Binding-site contacts:
Ligand atom O6 contacts residue TYR518 of chain 1.A at 3.5 Å.
Ligand atom C4 contacts residue ASN496 of chain 1.A at 4.2 Å.
Ligand atom C1 contacts residue TYR522 of chain 1.A at 4.1 Å (hydrophobic).
Ligand atom C5 contacts residue ASN520 of chain 1.A at 3.3 Å.
Ligand atom N2 contacts residue TYR522 of chain 1.A at 3.3 Å.
Ligand atom O5 contacts residue ASN496 of chain 1.A at 2.3 Å (h-bond).
Ligand atom O5 contacts residue ASN520 of chain 1.A at 3.8 Å.
Ligand atom C5 contacts residue ASN496 of chain 1.A at 3.6 Å.
Ligand atom C1 contacts residue ASN520 of chain 1.A at 3.8 Å.
Ligand atom C3 contacts residue ASN496 of chain 1.A at 3.8 Å.
Ligand atom N2 contacts residue ASN496 of chain 1.A at 3.0 Å (h-bond).
Ligand atom O7 contacts residue TYR518 of chain 1.A at 4.3 Å.
Ligand atom O7 contacts residue LYS331 of chain 1.A at 4.0 Å.
Ligand atom C8 contacts residue ASN496 of chain 1.A at 4.4 Å.
Ligand atom C8 contacts residue TYR522 of chain 1.A at 3.3 Å (hydrophobic).
Ligand atom C1 contacts residue ASN496 of chain 1.A at 1.4 Å.
Ligand atom C2 contacts residue ASN496 of chain 1.A at 2.5 Å.
Ligand atom C4 contacts residue ASN520 of chain 1.A at 4.4 Å.
Ligand atom C2 contacts residue TYR522 of chain 1.A at 4.2 Å (hydrophobic).
Ligand atom O7 contacts residue ASN520 of chain 1.A at 4.1 Å.
Ligand atom C6 contacts residue TYR518 of chain 1.A at 3.7 Å (hydrophobic).
Ligand atom C7 contacts residue TYR522 of chain 1.A at 3.8 Å (hydrophobic).
Ligand atom O7 contacts residue ASN496 of chain 1.A at 3.0 Å (h-bond).
Ligand atom C6 contacts residue ASN520 of chain 1.A at 3.6 Å.
Ligand atom C7 contacts residue ASN496 of chain 1.A at 3.2 Å.
Ligand atom C7 contacts residue ASN520 of chain 1.A at 4.3 Å.
Ligand atom C8 contacts residue ASN520 of chain 1.A at 4.4 Å.
Ligand atom O4 contacts residue ASN520 of chain 1.A at 4.4 Å.

Sequence of chain 1.A:
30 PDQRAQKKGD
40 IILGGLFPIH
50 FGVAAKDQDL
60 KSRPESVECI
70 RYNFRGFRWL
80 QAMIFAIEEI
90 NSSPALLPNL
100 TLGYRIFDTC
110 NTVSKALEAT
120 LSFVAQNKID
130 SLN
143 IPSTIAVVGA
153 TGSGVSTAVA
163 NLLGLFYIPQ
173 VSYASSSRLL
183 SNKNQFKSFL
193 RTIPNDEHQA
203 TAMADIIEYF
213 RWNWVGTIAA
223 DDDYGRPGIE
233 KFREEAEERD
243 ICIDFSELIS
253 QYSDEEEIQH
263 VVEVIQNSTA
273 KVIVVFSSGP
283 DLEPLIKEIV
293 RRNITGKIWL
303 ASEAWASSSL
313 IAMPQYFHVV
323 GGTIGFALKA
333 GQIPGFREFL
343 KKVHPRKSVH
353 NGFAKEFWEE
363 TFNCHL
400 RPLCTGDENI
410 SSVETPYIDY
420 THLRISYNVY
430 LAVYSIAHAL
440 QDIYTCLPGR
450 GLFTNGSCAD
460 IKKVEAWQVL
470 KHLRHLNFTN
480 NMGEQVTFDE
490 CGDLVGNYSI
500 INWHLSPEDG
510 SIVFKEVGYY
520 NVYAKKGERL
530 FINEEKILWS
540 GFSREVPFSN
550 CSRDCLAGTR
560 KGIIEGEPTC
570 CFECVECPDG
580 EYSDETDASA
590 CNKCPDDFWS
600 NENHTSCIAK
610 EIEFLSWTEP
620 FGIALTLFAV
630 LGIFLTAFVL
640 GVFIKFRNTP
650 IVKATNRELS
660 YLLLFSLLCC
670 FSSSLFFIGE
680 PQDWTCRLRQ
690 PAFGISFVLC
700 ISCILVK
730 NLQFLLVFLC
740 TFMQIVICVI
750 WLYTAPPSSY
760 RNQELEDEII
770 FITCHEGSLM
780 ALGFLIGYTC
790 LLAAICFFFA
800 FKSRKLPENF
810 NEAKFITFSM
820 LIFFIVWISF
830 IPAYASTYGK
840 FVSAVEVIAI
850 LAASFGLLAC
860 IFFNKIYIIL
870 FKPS

A protein and the small-molecule ligand that binds it are described below.
Small molecule (SMILES): CC(=O)N[C@H]1[C@H](O[C@H]2[C@H](O)[C@@H](NC(C)=O)CO[C@@H]2CO)O[C@H](CO)[C@@H](O)[C@@H]1O